Binding-site contacts:
Ligand atom N2 contacts residue ASN12 of chain 14.B at 3.8 Å.
Ligand atom O5 contacts residue ASN12 of chain 14.B at 2.7 Å (h-bond).
Ligand atom C1 contacts residue ASN12 of chain 14.B at 2.2 Å.
Ligand atom C5 contacts residue ASN12 of chain 14.B at 4.1 Å.
Ligand atom C2 contacts residue ASN12 of chain 14.B at 3.2 Å.
Ligand atom C7 contacts residue ASN12 of chain 14.B at 3.9 Å.
Ligand atom O7 contacts residue ASN12 of chain 14.B at 3.7 Å.

A protein and the small-molecule ligand that binds it are described below.
Small molecule (SMILES): CC(=O)N[C@H]1[C@H](O[C@H]2[C@H](O)[C@@H](NC(C)=O)CO[C@@H]2CO)O[C@H](CO)[C@@H](O)[C@@H]1O

Sequence of chain 14.B:
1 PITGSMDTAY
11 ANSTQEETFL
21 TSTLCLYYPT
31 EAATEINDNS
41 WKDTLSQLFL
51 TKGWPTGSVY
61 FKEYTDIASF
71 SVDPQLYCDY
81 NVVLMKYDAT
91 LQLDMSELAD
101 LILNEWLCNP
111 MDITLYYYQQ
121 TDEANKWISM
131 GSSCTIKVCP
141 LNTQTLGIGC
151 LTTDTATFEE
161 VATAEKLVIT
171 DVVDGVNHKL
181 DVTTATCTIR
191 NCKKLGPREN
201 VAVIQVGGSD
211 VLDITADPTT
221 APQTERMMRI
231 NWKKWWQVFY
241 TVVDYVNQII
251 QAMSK